Binding-site contacts:
Ligand atom S1 contacts residue VAL160 of chain 1.B at 4.1 Å.
Ligand atom S1 contacts residue HIS457 of chain 1.B at 3.9 Å.
Ligand atom C1 contacts residue HIS457 of chain 1.B at 3.3 Å.
Ligand atom C5 contacts residue VAL455 of chain 1.B at 3.7 Å (hydrophobic).
Ligand atom C2 contacts residue ASP456 of chain 1.B at 3.9 Å.
Ligand atom C3 contacts residue ASP456 of chain 1.B at 3.7 Å.
Ligand atom O6 contacts residue VAL455 of chain 1.B at 2.8 Å (h-bond).
Ligand atom C2 contacts residue VAL160 of chain 1.B at 4.3 Å (hydrophobic).
Ligand atom C6 contacts residue GLU458 of chain 1.B at 4.4 Å.
Ligand atom O1 contacts residue GLN157 of chain 1.B at 4.4 Å.
Ligand atom C6 contacts residue ASP456 of chain 1.B at 3.9 Å.
Ligand atom O3 contacts residue GLN157 of chain 1.B at 3.4 Å.
Ligand atom C4 contacts residue VAL455 of chain 1.B at 4.3 Å (hydrophobic).
Ligand atom O6 contacts residue GLU458 of chain 1.B at 3.3 Å (salt-bridge).
Ligand atom O3 contacts residue EDO1 of chain 1.NA at 2.8 Å (h-bond).
Ligand atom C2 contacts residue HIS457 of chain 1.B at 3.8 Å.
Ligand atom C4 contacts residue TRP459 of chain 1.B at 4.2 Å (hydrophobic).
Ligand atom O2 contacts residue EDO1 of chain 1.NA at 3.6 Å.
Ligand atom O5 contacts residue ASP456 of chain 1.B at 4.2 Å.
Ligand atom O6 contacts residue TRP459 of chain 1.B at 2.9 Å (h-bond).
Ligand atom C6 contacts residue TRP459 of chain 1.B at 3.4 Å (hydrophobic).
Ligand atom C4 contacts residue ASP456 of chain 1.B at 3.4 Å.
Ligand atom O6 contacts residue LEU454 of chain 1.B at 4.2 Å.
Ligand atom C6 contacts residue VAL455 of chain 1.B at 3.8 Å (hydrophobic).
Ligand atom O1 contacts residue HIS457 of chain 1.B at 2.7 Å.
Ligand atom S1 contacts residue EDO1 of chain 1.NA at 3.8 Å.
Ligand atom C3 contacts residue HIS457 of chain 1.B at 4.0 Å.
Ligand atom C5 contacts residue ASP456 of chain 1.B at 3.0 Å.
Ligand atom C3 contacts residue TRP459 of chain 1.B at 3.8 Å (hydrophobic).
Ligand atom O6 contacts residue ASP456 of chain 1.B at 3.2 Å.
Ligand atom O1 contacts residue EDO1 of chain 1.NA at 3.6 Å.
Ligand atom O2 contacts residue VAL160 of chain 1.B at 3.2 Å.
Ligand atom N1 contacts residue ASP456 of chain 1.B at 2.8 Å (salt-bridge).
Ligand atom N1 contacts residue HIS457 of chain 1.B at 4.1 Å.
Ligand atom C1 contacts residue TRP459 of chain 1.B at 3.7 Å (hydrophobic).
Ligand atom C7 contacts residue TRP459 of chain 1.B at 3.6 Å (hydrophobic).
Ligand atom C1 contacts residue VAL160 of chain 1.B at 4.0 Å (hydrophobic).
Ligand atom O3 contacts residue HIS457 of chain 1.B at 4.2 Å.
Ligand atom O5 contacts residue VAL455 of chain 1.B at 4.0 Å.
Ligand atom O6 contacts residue HIS457 of chain 1.B at 3.4 Å (h-bond).

Sequence of chain 1.B:
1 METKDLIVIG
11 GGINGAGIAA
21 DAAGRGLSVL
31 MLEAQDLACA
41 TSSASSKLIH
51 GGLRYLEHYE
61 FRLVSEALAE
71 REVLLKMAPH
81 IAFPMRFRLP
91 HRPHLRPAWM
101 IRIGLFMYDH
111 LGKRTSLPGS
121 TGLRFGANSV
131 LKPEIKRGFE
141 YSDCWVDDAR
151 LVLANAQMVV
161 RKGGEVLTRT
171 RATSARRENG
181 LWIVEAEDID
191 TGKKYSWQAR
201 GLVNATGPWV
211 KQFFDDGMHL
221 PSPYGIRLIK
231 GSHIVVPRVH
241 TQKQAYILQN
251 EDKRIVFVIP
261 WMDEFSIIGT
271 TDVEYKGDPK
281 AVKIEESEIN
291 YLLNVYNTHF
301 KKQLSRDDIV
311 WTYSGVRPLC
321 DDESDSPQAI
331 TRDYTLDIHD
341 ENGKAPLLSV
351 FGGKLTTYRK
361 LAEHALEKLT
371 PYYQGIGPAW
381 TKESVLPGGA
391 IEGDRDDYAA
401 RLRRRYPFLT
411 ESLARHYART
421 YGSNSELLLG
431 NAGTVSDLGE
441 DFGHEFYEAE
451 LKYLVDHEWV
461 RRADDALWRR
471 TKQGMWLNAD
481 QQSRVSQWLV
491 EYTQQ

A small-molecule ligand and the protein it binds are described below.
Small molecule (SMILES): O=S(=O)(O)CCCNC(CO)(CO)CO